Sequence of chain 1.G:
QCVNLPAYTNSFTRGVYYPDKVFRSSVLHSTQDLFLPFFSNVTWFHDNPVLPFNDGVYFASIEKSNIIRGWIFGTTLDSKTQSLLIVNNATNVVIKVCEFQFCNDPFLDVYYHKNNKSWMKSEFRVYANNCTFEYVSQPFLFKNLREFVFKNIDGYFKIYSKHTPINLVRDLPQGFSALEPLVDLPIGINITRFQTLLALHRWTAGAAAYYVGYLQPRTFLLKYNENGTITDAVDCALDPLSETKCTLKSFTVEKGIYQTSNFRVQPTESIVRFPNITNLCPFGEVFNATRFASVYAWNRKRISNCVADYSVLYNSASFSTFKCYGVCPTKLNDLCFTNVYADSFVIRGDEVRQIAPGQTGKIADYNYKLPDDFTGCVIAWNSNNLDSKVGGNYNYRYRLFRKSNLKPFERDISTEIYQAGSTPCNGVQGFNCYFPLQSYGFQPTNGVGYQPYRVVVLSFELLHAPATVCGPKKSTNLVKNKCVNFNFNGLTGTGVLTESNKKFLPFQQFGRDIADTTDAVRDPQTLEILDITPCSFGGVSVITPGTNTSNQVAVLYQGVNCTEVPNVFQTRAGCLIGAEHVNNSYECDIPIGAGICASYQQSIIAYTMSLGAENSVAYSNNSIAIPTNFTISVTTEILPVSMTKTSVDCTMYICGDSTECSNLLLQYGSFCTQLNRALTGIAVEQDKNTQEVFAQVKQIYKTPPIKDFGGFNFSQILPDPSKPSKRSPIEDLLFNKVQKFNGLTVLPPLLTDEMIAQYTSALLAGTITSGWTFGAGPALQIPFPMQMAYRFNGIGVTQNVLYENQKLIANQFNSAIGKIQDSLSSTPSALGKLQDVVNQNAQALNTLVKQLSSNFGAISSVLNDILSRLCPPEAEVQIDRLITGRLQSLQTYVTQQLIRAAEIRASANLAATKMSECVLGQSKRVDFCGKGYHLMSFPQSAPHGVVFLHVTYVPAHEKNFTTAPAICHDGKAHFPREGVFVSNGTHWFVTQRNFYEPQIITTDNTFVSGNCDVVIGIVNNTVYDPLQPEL

A small-molecule ligand and the protein it binds are described below.
Small molecule (SMILES): CC(=O)N[C@@H]1[C@@H](O)[C@H](O)[C@@H](CO)O[C@H]1O

Binding-site contacts:
Ligand atom O7 contacts residue ASN149 of chain 1.G at 3.7 Å.
Ligand atom N2 contacts residue ASN148 of chain 1.G at 4.5 Å.
Ligand atom C2 contacts residue LYS147 of chain 1.G at 3.9 Å.
Ligand atom O6 contacts residue ASN149 of chain 1.G at 4.3 Å.
Ligand atom C5 contacts residue ASN149 of chain 1.G at 3.7 Å.
Ligand atom C4 contacts residue ASN149 of chain 1.G at 4.3 Å.
Ligand atom C1 contacts residue ASN149 of chain 1.G at 1.5 Å.
Ligand atom C2 contacts residue ASN149 of chain 1.G at 2.5 Å.
Ligand atom C1 contacts residue LYS147 of chain 1.G at 3.7 Å.
Ligand atom C8 contacts residue ASN148 of chain 1.G at 3.8 Å.
Ligand atom C8 contacts residue LYS147 of chain 1.G at 3.8 Å.
Ligand atom C7 contacts residue ASN148 of chain 1.G at 4.4 Å.
Ligand atom C3 contacts residue ASN149 of chain 1.G at 3.9 Å.
Ligand atom N2 contacts residue ASN149 of chain 1.G at 2.9 Å (h-bond).
Ligand atom C7 contacts residue LYS147 of chain 1.G at 3.7 Å.
Ligand atom O5 contacts residue ASN149 of chain 1.G at 2.4 Å (h-bond).
Ligand atom C7 contacts residue ASN149 of chain 1.G at 3.5 Å.
Ligand atom N2 contacts residue LYS147 of chain 1.G at 3.0 Å (salt-bridge).